Sequence of chain 1.P:
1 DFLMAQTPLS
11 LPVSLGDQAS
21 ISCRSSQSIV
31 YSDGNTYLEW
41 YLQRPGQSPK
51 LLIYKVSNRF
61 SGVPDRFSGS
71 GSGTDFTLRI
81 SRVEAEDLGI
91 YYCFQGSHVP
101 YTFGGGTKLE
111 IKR

A small-molecule ligand and the protein it binds are described below.
Small molecule (SMILES): CC(=O)N[C@H]1[C@H](O[C@H]2[C@H](O)[C@@H](NC(C)=O)CO[C@@H]2CO)O[C@H](CO)[C@@H](O)[C@@H]1O

Sequence of chain 1.X:
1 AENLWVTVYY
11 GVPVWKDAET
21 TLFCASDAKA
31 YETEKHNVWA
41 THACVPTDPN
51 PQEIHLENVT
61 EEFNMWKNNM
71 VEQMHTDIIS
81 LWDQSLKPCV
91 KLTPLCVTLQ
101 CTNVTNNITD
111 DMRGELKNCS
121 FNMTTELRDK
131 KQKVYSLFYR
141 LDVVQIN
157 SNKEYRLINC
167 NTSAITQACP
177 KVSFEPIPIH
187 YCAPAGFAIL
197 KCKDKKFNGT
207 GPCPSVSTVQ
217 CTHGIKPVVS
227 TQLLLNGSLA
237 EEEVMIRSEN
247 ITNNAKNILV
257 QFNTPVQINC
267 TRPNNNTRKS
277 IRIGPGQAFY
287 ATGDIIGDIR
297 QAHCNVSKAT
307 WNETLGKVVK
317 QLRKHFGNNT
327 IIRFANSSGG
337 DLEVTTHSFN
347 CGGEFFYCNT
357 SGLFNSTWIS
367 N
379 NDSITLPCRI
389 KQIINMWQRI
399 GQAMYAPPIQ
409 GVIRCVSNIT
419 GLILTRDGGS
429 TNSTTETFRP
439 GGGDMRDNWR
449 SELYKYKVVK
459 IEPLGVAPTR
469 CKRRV

Binding-site contacts:
Ligand atom C5 contacts residue ASN416 of chain 1.X at 3.7 Å.
Ligand atom C1 contacts residue ASN416 of chain 1.X at 1.4 Å.
Ligand atom N2 contacts residue ASN416 of chain 1.X at 2.7 Å (h-bond).
Ligand atom C6 contacts residue PRO261 of chain 1.X at 3.7 Å (hydrophobic).
Ligand atom O7 contacts residue ASN416 of chain 1.X at 2.9 Å (h-bond).
Ligand atom C8 contacts residue ASN416 of chain 1.X at 4.2 Å.
Ligand atom O7 contacts residue VAL414 of chain 1.X at 4.4 Å.
Ligand atom C3 contacts residue ASN416 of chain 1.X at 3.7 Å.
Ligand atom C5 contacts residue PRO261 of chain 1.X at 4.3 Å (hydrophobic).
Ligand atom C7 contacts residue ASN416 of chain 1.X at 3.2 Å.
Ligand atom O6 contacts residue PRO261 of chain 1.X at 4.3 Å.
Ligand atom C2 contacts residue ASN416 of chain 1.X at 2.4 Å.
Ligand atom O5 contacts residue PRO261 of chain 1.X at 4.1 Å.
Ligand atom C8 contacts residue VAL414 of chain 1.X at 3.8 Å (hydrophobic).
Ligand atom O4 contacts residue ARG24 of chain 1.P at 4.4 Å.
Ligand atom O5 contacts residue ASN416 of chain 1.X at 2.5 Å (h-bond).
Ligand atom C4 contacts residue ASN416 of chain 1.X at 4.2 Å.